Binding-site contacts:
Ligand atom O1 contacts residue VAL31 of chain 44.B at 3.4 Å (h-bond).
Ligand atom C3 contacts residue VAL31 of chain 44.B at 3.0 Å (hydrophobic).
Ligand atom O1 contacts residue MET33 of chain 44.B at 3.9 Å.
Ligand atom C6 contacts residue MET33 of chain 44.B at 3.5 Å (hydrophobic).
Ligand atom C8 contacts residue SER70 of chain 44.B at 3.7 Å.
Ligand atom O5 contacts residue ASN69 of chain 44.B at 2.8 Å (h-bond).
Ligand atom C4 contacts residue NAG1 of chain 44.R at 3.2 Å.
Ligand atom N2 contacts residue ASN69 of chain 44.B at 4.3 Å.
Ligand atom O1 contacts residue ASN69 of chain 44.B at 2.1 Å (h-bond).
Ligand atom C2 contacts residue VAL31 of chain 44.B at 4.0 Å (hydrophobic).
Ligand atom C1 contacts residue VAL31 of chain 44.B at 4.3 Å (hydrophobic).
Ligand atom C4 contacts residue VAL31 of chain 44.B at 3.8 Å (hydrophobic).
Ligand atom C7 contacts residue SER70 of chain 44.B at 4.4 Å.
Ligand atom O6 contacts residue NAG1 of chain 44.R at 3.0 Å.
Ligand atom O3 contacts residue NAG1 of chain 44.R at 2.6 Å (h-bond).
Ligand atom O7 contacts residue ASN69 of chain 44.B at 3.8 Å.
Ligand atom O1 contacts residue SER70 of chain 44.B at 4.2 Å.
Ligand atom O5 contacts residue MET33 of chain 44.B at 4.2 Å.
Ligand atom C5 contacts residue ASN69 of chain 44.B at 3.7 Å.
Ligand atom C5 contacts residue NAG1 of chain 44.R at 4.3 Å.
Ligand atom C1 contacts residue ASN69 of chain 44.B at 2.7 Å.
Ligand atom C7 contacts residue ASN69 of chain 44.B at 3.8 Å.
Ligand atom C8 contacts residue ARG57 of chain 44.B at 4.2 Å.
Ligand atom N2 contacts residue VAL31 of chain 44.B at 4.0 Å.
Ligand atom C6 contacts residue LEU24 of chain 44.B at 4.5 Å (hydrophobic).
Ligand atom O4 contacts residue NAG1 of chain 44.R at 3.0 Å.
Ligand atom C3 contacts residue NAG1 of chain 44.R at 3.7 Å.
Ligand atom C2 contacts residue ASN69 of chain 44.B at 4.2 Å.
Ligand atom C8 contacts residue ASN69 of chain 44.B at 3.4 Å.
Ligand atom C6 contacts residue NAG1 of chain 44.R at 4.3 Å.
Ligand atom C5 contacts residue VAL31 of chain 44.B at 4.2 Å (hydrophobic).
Ligand atom C6 contacts residue ASN69 of chain 44.B at 4.4 Å.
Ligand atom C5 contacts residue MET33 of chain 44.B at 3.7 Å (hydrophobic).
Ligand atom O3 contacts residue VAL31 of chain 44.B at 3.6 Å.
Ligand atom O4 contacts residue VAL31 of chain 44.B at 3.3 Å.

Sequence of chain 44.B:
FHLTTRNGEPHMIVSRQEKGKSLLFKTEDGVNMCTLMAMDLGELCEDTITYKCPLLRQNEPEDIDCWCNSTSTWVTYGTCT

A small-molecule ligand and the protein it binds are described below.
Small molecule (SMILES): CC(=O)N[C@@H]1[C@@H](O)[C@H](O)[C@@H](CO)O[C@H]1O